Sequence of chain 1.B:
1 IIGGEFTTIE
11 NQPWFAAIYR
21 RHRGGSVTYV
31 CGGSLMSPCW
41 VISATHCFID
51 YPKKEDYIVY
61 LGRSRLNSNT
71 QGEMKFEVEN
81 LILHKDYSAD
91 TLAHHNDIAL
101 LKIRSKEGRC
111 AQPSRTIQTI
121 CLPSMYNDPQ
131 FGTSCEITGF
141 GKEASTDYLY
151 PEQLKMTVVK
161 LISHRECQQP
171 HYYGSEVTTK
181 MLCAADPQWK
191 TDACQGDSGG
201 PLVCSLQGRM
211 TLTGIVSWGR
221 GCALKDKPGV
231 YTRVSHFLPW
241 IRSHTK

Binding-site contacts:
Ligand atom CE contacts residue TRP14 of chain 1.B at 3.4 Å (hydrophobic).
Ligand atom CE1 contacts residue ALA111 of chain 1.B at 3.7 Å (hydrophobic).
Ligand atom N contacts residue CYS121 of chain 1.B at 3.6 Å.
Ligand atom C contacts residue THR119 of chain 1.B at 3.5 Å.
Ligand atom N contacts residue THR119 of chain 1.B at 3.6 Å.
Ligand atom NZ contacts residue ASN11 of chain 1.B at 2.8 Å (h-bond).
Ligand atom NZ contacts residue GLU136 of chain 1.B at 2.8 Å (salt-bridge).
Ligand atom CD contacts residue ASN11 of chain 1.B at 3.4 Å.
Ligand atom CB contacts residue CYS121 of chain 1.B at 3.0 Å (hydrophobic).
Ligand atom CD1 contacts residue PRO113 of chain 1.B at 3.6 Å (hydrophobic).
Ligand atom CZ contacts residue PRO113 of chain 1.B at 3.4 Å (hydrophobic).
Ligand atom C contacts residue GLN118 of chain 1.B at 3.6 Å.
Ligand atom N contacts residue GLN118 of chain 1.B at 3.0 Å (h-bond).
Ligand atom SG contacts residue CYS121 of chain 1.B at 2.0 Å (h-bond).
Ligand atom CA contacts residue GLN118 of chain 1.B at 3.2 Å.
Ligand atom CE1 contacts residue PRO113 of chain 1.B at 3.5 Å (hydrophobic).
Ligand atom O contacts residue TRP14 of chain 1.B at 3.7 Å.
Ligand atom N contacts residue PRO113 of chain 1.B at 3.6 Å.
Ligand atom CA contacts residue TRP14 of chain 1.B at 3.6 Å (hydrophobic).
Ligand atom C contacts residue CYS121 of chain 1.B at 3.2 Å (hydrophobic).
Ligand atom CD2 contacts residue PRO113 of chain 1.B at 3.8 Å (hydrophobic).
Ligand atom C contacts residue TRP14 of chain 1.B at 3.6 Å (hydrophobic).
Ligand atom CB contacts residue ILE120 of chain 1.B at 3.6 Å (hydrophobic).
Ligand atom CG contacts residue TRP14 of chain 1.B at 3.5 Å (hydrophobic).
Ligand atom N contacts residue THR119 of chain 1.B at 2.8 Å (h-bond).
Ligand atom CZ contacts residue GLN112 of chain 1.B at 3.5 Å.
Ligand atom NZ contacts residue GLN12 of chain 1.B at 3.3 Å (h-bond).
Ligand atom O contacts residue CYS121 of chain 1.B at 3.1 Å (h-bond).
Ligand atom CZ contacts residue ALA111 of chain 1.B at 3.7 Å (hydrophobic).
Ligand atom CE1 contacts residue PRO38 of chain 1.B at 3.7 Å (hydrophobic).
Ligand atom CB contacts residue GLN118 of chain 1.B at 3.5 Å.
Ligand atom CB contacts residue THR119 of chain 1.B at 3.7 Å.
Ligand atom CA contacts residue THR119 of chain 1.B at 3.2 Å.
Ligand atom CE2 contacts residue PRO113 of chain 1.B at 3.6 Å (hydrophobic).
Ligand atom O contacts residue PRO113 of chain 1.B at 3.1 Å.
Ligand atom O contacts residue GLN118 of chain 1.B at 3.0 Å (h-bond).
Ligand atom CD1 contacts residue PRO38 of chain 1.B at 3.7 Å (hydrophobic).
Ligand atom CE contacts residue ASN11 of chain 1.B at 3.1 Å.
Ligand atom CD2 contacts residue GLN118 of chain 1.B at 3.3 Å.
Ligand atom CA contacts residue CYS121 of chain 1.B at 3.8 Å (hydrophobic).

A protein and the small-molecule ligand that binds it are described below.
Small molecule (SMILES): CC(C)C[C@H](N)C(=O)N[C@@H](CCCC[NH3+])C(=O)N[C@@H](Cc1ccccc1)C(=O)N[C@@H](CCC(N)=O)C(=O)N[C@@H](CS)C(=O)NCC(=O)N[C@@H](CCC(N)=O)C(=O)N[C@@H](CCCC[NH3+])C(=O)N[C@H](C=O)[C@@H](C)O